Sequence of chain 1.A:
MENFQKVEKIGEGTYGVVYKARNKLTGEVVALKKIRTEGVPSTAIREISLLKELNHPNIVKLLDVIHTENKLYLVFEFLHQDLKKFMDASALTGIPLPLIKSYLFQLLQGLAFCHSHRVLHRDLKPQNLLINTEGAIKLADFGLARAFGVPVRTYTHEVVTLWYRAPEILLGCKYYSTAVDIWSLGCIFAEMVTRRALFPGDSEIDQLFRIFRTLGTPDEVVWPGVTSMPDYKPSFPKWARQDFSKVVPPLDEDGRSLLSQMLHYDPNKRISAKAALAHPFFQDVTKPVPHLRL

A small-molecule ligand and the protein it binds are described below.
Small molecule (SMILES): Nc1nc(N)nc(-c2cc(O)ccc2O)n1

Binding-site contacts:
Ligand atom N16 contacts residue LEU91 of chain 1.A at 2.9 Å (h-bond).
Ligand atom N3 contacts residue GLN139 of chain 1.A at 4.0 Å.
Ligand atom N1 contacts residue ASP94 of chain 1.A at 3.8 Å.
Ligand atom C9 contacts residue ALA39 of chain 1.A at 3.3 Å (hydrophobic).
Ligand atom C10 contacts residue PHE88 of chain 1.A at 3.7 Å (hydrophobic).
Ligand atom N14 contacts residue LEU142 of chain 1.A at 3.9 Å.
Ligand atom N3 contacts residue ASP94 of chain 1.A at 3.1 Å (salt-bridge).
Ligand atom C2 contacts residue ILE18 of chain 1.A at 3.2 Å (hydrophobic).
Ligand atom N3 contacts residue ILE18 of chain 1.A at 3.0 Å (h-bond).
Ligand atom N16 contacts residue HIS92 of chain 1.A at 3.4 Å (h-bond).
Ligand atom N4 contacts residue LEU142 of chain 1.A at 3.8 Å.
Ligand atom C5 contacts residue ILE18 of chain 1.A at 3.8 Å (hydrophobic).
Ligand atom C10 contacts residue VAL72 of chain 1.A at 4.0 Å (hydrophobic).
Ligand atom C7 contacts residue LEU142 of chain 1.A at 3.2 Å (hydrophobic).
Ligand atom C6 contacts residue ILE18 of chain 1.A at 4.0 Å (hydrophobic).
Ligand atom C7 contacts residue ALA39 of chain 1.A at 3.6 Å (hydrophobic).
Ligand atom C10 contacts residue ALA39 of chain 1.A at 3.9 Å (hydrophobic).
Ligand atom C9 contacts residue LEU142 of chain 1.A at 3.6 Å (hydrophobic).
Ligand atom N14 contacts residue ILE18 of chain 1.A at 3.6 Å.
Ligand atom C13 contacts residue LEU142 of chain 1.A at 4.0 Å (hydrophobic).
Ligand atom N14 contacts residue LEU91 of chain 1.A at 3.4 Å (h-bond).
Ligand atom O12 contacts residue ALA152 of chain 1.A at 3.9 Å.
Ligand atom O12 contacts residue ASP153 of chain 1.A at 3.7 Å.
Ligand atom O8 contacts residue LEU142 of chain 1.A at 3.4 Å.
Ligand atom C9 contacts residue VAL72 of chain 1.A at 4.0 Å (hydrophobic).
Ligand atom C15 contacts residue LEU91 of chain 1.A at 3.6 Å (hydrophobic).
Ligand atom C2 contacts residue ASP94 of chain 1.A at 3.7 Å.
Ligand atom N4 contacts residue ILE18 of chain 1.A at 4.0 Å.
Ligand atom C15 contacts residue ILE18 of chain 1.A at 4.1 Å (hydrophobic).
Ligand atom C9 contacts residue PHE88 of chain 1.A at 4.0 Å (hydrophobic).
Ligand atom N16 contacts residue GLN93 of chain 1.A at 3.6 Å (h-bond).
Ligand atom C6 contacts residue LEU142 of chain 1.A at 3.4 Å (hydrophobic).
Ligand atom N1 contacts residue ILE18 of chain 1.A at 3.5 Å (h-bond).
Ligand atom O8 contacts residue PHE90 of chain 1.A at 3.8 Å.
Ligand atom C9 contacts residue GLU89 of chain 1.A at 3.4 Å.
Ligand atom O8 contacts residue LEU91 of chain 1.A at 3.1 Å (h-bond).
Ligand atom O8 contacts residue GLU89 of chain 1.A at 4.0 Å.
Ligand atom C11 contacts residue ALA152 of chain 1.A at 4.0 Å (hydrophobic).
Ligand atom C5 contacts residue LEU142 of chain 1.A at 3.6 Å (hydrophobic).
Ligand atom O8 contacts residue ALA39 of chain 1.A at 3.8 Å.